Sequence of chain 2.B:
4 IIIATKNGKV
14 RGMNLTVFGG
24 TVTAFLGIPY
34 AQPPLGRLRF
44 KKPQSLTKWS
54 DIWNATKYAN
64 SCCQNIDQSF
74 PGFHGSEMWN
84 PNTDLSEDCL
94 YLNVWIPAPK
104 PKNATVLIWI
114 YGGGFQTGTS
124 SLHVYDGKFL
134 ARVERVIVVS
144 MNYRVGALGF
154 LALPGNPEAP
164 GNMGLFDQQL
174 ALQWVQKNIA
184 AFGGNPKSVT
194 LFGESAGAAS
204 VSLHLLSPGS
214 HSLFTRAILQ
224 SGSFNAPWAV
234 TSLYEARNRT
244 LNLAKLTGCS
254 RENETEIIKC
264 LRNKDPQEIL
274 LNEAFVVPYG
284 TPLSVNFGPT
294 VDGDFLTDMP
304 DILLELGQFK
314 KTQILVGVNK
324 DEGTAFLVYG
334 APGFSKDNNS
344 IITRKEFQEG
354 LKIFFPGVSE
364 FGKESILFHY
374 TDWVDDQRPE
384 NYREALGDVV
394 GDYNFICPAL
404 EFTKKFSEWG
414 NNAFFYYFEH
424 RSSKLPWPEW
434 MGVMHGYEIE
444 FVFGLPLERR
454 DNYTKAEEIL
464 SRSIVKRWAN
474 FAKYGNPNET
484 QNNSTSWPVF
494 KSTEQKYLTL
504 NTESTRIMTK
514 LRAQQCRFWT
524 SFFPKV

Binding-site contacts:
Ligand atom C8 contacts residue ASN455 of chain 2.B at 4.0 Å.
Ligand atom O7 contacts residue LYS427 of chain 2.B at 3.7 Å.
Ligand atom C1 contacts residue ASN455 of chain 2.B at 1.4 Å.
Ligand atom C2 contacts residue ASN455 of chain 2.B at 2.5 Å.
Ligand atom C8 contacts residue ASP454 of chain 2.B at 3.2 Å.
Ligand atom N2 contacts residue ASP454 of chain 2.B at 4.1 Å.
Ligand atom C8 contacts residue LYS427 of chain 2.B at 4.2 Å.
Ligand atom N2 contacts residue LYS427 of chain 2.B at 4.3 Å.
Ligand atom C7 contacts residue ARG453 of chain 2.B at 4.5 Å.
Ligand atom C7 contacts residue ASN455 of chain 2.B at 3.8 Å.
Ligand atom N2 contacts residue ASN455 of chain 2.B at 2.7 Å (h-bond).
Ligand atom C7 contacts residue ASP454 of chain 2.B at 3.7 Å.
Ligand atom O5 contacts residue ASN455 of chain 2.B at 2.4 Å (h-bond).
Ligand atom N2 contacts residue ARG453 of chain 2.B at 4.5 Å.
Ligand atom C7 contacts residue LYS427 of chain 2.B at 3.8 Å.
Ligand atom O7 contacts residue ASP454 of chain 2.B at 4.4 Å.
Ligand atom C5 contacts residue ASN455 of chain 2.B at 3.7 Å.
Ligand atom C8 contacts residue ARG453 of chain 2.B at 3.4 Å.
Ligand atom C4 contacts residue ASN455 of chain 2.B at 4.3 Å.
Ligand atom C3 contacts residue ASN455 of chain 2.B at 3.8 Å.

A protein and the small-molecule ligand that binds it are described below.
Small molecule (SMILES): CC(=O)N[C@H]1[C@H](O[C@H]2[C@H](O)[C@@H](NC(C)=O)CO[C@@H]2CO)O[C@H](CO)[C@@H](O)[C@@H]1O